Sequence of chain 26.E:
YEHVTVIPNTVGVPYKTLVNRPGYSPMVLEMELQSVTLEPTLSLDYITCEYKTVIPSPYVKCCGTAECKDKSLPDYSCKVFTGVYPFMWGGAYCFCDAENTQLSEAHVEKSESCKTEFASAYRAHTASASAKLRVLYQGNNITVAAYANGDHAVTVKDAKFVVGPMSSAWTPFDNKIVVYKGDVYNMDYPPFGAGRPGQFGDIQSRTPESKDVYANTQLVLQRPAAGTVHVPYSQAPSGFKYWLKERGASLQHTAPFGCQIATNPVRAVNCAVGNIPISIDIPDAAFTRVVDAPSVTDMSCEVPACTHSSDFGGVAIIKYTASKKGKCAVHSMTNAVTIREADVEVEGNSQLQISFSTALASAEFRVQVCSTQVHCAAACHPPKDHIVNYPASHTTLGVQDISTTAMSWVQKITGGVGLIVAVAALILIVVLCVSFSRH

The small molecule below binds the protein below.
Small molecule (SMILES): CC(=O)N[C@@H]1[C@@H](O)[C@H](O)[C@@H](CO)O[C@H]1O

Binding-site contacts:
Ligand atom C4 contacts residue ASN259 of chain 26.F at 4.2 Å.
Ligand atom O6 contacts residue THR116 of chain 26.E at 3.5 Å.
Ligand atom C7 contacts residue ASN259 of chain 26.F at 3.1 Å.
Ligand atom C2 contacts residue ASN259 of chain 26.F at 2.4 Å.
Ligand atom O7 contacts residue LYS181 of chain 26.E at 3.9 Å.
Ligand atom O6 contacts residue LYS115 of chain 26.E at 4.4 Å.
Ligand atom C5 contacts residue ASN259 of chain 26.F at 3.7 Å.
Ligand atom O5 contacts residue ASN259 of chain 26.F at 2.4 Å (h-bond).
Ligand atom C8 contacts residue ASN259 of chain 26.F at 4.4 Å.
Ligand atom C8 contacts residue LYS181 of chain 26.E at 4.1 Å.
Ligand atom C1 contacts residue ASN259 of chain 26.F at 1.4 Å.
Ligand atom C3 contacts residue ASN259 of chain 26.F at 3.8 Å.
Ligand atom O7 contacts residue ASN259 of chain 26.F at 2.9 Å (h-bond).
Ligand atom O5 contacts residue THR116 of chain 26.E at 4.0 Å.
Ligand atom N2 contacts residue ASN259 of chain 26.F at 2.9 Å (h-bond).

Sequence of chain 26.F:
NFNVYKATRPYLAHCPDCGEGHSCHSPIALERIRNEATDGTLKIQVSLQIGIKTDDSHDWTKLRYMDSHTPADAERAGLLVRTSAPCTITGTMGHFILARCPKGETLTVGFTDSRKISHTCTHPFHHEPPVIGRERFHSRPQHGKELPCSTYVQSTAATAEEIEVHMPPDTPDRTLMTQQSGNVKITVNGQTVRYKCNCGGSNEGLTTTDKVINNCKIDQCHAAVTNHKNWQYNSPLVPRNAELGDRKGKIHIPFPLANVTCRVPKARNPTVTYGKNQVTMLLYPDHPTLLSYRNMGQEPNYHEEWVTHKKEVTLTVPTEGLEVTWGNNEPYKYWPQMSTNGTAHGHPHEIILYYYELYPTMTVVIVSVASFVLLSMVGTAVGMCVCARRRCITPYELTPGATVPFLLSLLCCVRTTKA